Binding-site contacts:
Ligand atom N1A contacts residue LEU217 of chain 16.A at 3.3 Å.
Ligand atom F2 contacts residue TYR144 of chain 16.A at 3.0 Å.
Ligand atom C3A contacts residue PHE179 of chain 16.A at 3.1 Å (hydrophobic).
Ligand atom N3A contacts residue TYR144 of chain 16.A at 3.5 Å.
Ligand atom F2 contacts residue MET143 of chain 16.A at 3.3 Å.
Ligand atom F2 contacts residue ALA166 of chain 16.A at 3.5 Å.
Ligand atom N2 contacts residue MET214 of chain 16.A at 3.8 Å.
Ligand atom F3 contacts residue TYR142 of chain 16.A at 3.8 Å.
Ligand atom C6B contacts residue LEU181 of chain 16.A at 3.3 Å (hydrophobic).
Ligand atom N1A contacts residue PHE179 of chain 16.A at 3.6 Å.
Ligand atom F3 contacts residue VAL168 of chain 16.A at 3.0 Å.
Ligand atom N1A contacts residue MET124 of chain 16.A at 3.5 Å.
Ligand atom F2 contacts residue TYR142 of chain 16.A at 2.8 Å.
Ligand atom CM3 contacts residue ASN212 of chain 16.A at 3.5 Å.
Ligand atom N3A contacts residue PHE179 of chain 16.A at 3.4 Å.
Ligand atom C3A contacts residue LEU217 of chain 16.A at 3.6 Å (hydrophobic).
Ligand atom C2A contacts residue PHE179 of chain 16.A at 3.6 Å (hydrophobic).
Ligand atom C6B contacts residue ILE98 of chain 16.A at 3.7 Å (hydrophobic).
Ligand atom C5B contacts residue ILE98 of chain 16.A at 3.5 Å (hydrophobic).
Ligand atom C1B contacts residue ILE98 of chain 16.A at 3.4 Å (hydrophobic).
Ligand atom O1B contacts residue ILE98 of chain 16.A at 3.3 Å.
Ligand atom CM6 contacts residue LEU184 of chain 16.A at 3.4 Å (hydrophobic).
Ligand atom C4 contacts residue TYR190 of chain 16.A at 3.6 Å (hydrophobic).
Ligand atom F1 contacts residue ALA166 of chain 16.A at 3.6 Å.
Ligand atom CM2 contacts residue ILE122 of chain 16.A at 3.8 Å (hydrophobic).
Ligand atom C4 contacts residue LEU100 of chain 16.A at 3.7 Å (hydrophobic).
Ligand atom O1A contacts residue PHE179 of chain 16.A at 3.3 Å.
Ligand atom CM4 contacts residue PHE179 of chain 16.A at 3.5 Å (hydrophobic).
Ligand atom O1 contacts residue MET214 of chain 16.A at 3.5 Å (h-bond).
Ligand atom C4B contacts residue ILE98 of chain 16.A at 3.8 Å (hydrophobic).
Ligand atom O1A contacts residue MET124 of chain 16.A at 3.2 Å.
Ligand atom CM2 contacts residue ILE77 of chain 16.A at 3.1 Å (hydrophobic).
Ligand atom CM6 contacts residue LEU181 of chain 16.A at 3.5 Å (hydrophobic).
Ligand atom F1 contacts residue PHE179 of chain 16.A at 3.8 Å.
Ligand atom F1 contacts residue TYR144 of chain 16.A at 3.3 Å.
Ligand atom F3 contacts residue PHE179 of chain 16.A at 3.0 Å.
Ligand atom CM4 contacts residue TYR144 of chain 16.A at 3.9 Å (hydrophobic).
Ligand atom C2B contacts residue ILE98 of chain 16.A at 3.7 Å (hydrophobic).
Ligand atom C5B contacts residue LEU181 of chain 16.A at 3.5 Å (hydrophobic).
Ligand atom O1A contacts residue LEU217 of chain 16.A at 3.0 Å.

Sequence of chain 16.A:
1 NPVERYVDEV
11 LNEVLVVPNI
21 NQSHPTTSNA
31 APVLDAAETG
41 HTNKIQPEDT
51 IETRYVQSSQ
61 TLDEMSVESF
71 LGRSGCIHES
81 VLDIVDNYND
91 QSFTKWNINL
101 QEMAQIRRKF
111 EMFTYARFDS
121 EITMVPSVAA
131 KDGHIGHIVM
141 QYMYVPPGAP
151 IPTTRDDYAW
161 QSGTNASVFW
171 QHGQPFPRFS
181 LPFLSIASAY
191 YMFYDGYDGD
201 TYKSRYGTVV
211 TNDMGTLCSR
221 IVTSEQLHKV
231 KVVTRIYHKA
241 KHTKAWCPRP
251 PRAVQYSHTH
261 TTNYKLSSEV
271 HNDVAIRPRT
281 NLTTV

The protein below binds the small molecule below.
Small molecule (SMILES): Cc1cc(CCCOc2c(C)cc(-c3noc(C(F)(F)F)n3)cc2C)on1